The small molecule below binds the protein below.
Small molecule (SMILES): CC(=O)N[C@H]1[C@H](O[C@H]2[C@H](O)[C@@H](NC(C)=O)CO[C@@H]2CO)O[C@H](CO)[C@@H](O[C@@H]2O[C@H](CO[C@H]3O[C@H](CO[C@H]4O[C@H](CO)[C@@H](O)[C@H](O)[C@@H]4O)[C@@H](O)[C@H](O)[C@@H]3O)[C@@H](O)[C@H](O[C@H]3O[C@H](CO)[C@@H](O)[C@H](O)[C@@H]3O)[C@@H]2O)[C@@H]1O

Sequence of chain 1.K:
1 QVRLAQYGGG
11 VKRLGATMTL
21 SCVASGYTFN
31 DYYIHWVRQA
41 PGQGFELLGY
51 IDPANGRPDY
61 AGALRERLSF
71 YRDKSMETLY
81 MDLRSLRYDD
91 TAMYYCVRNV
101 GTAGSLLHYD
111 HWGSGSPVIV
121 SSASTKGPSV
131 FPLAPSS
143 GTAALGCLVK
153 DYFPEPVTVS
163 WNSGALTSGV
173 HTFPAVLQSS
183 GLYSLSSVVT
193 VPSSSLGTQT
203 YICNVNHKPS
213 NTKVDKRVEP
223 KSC

Sequence of chain 1.E:
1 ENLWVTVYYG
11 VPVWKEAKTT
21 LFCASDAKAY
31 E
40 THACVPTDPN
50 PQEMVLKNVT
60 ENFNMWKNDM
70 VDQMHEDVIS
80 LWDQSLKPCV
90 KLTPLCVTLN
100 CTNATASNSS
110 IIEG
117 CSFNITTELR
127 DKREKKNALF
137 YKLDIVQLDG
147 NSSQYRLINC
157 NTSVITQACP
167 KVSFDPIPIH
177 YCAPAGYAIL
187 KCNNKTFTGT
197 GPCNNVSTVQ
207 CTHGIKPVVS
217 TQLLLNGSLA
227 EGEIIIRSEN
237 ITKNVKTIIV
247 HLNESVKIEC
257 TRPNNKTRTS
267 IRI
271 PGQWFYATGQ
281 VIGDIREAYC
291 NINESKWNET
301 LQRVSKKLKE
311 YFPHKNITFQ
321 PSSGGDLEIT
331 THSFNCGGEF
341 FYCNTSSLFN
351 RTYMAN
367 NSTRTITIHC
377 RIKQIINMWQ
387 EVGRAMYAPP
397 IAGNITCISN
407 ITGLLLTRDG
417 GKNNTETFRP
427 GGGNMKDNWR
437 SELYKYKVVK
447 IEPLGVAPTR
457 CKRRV

Binding-site contacts:
Ligand atom O4 contacts residue ARG84 of chain 1.K at 4.0 Å.
Ligand atom O4 contacts residue ASP73 of chain 1.K at 3.8 Å.
Ligand atom O6 contacts residue TYR71 of chain 1.K at 3.5 Å.
Ligand atom C5 contacts residue TYR80 of chain 1.K at 4.0 Å (hydrophobic).
Ligand atom C8 contacts residue THR158 of chain 1.I at 4.3 Å.
Ligand atom C5 contacts residue ASN157 of chain 1.I at 3.6 Å.
Ligand atom C8 contacts residue ASN157 of chain 1.I at 3.4 Å.
Ligand atom O6 contacts residue MET76 of chain 1.K at 4.1 Å.
Ligand atom C1 contacts residue ASN157 of chain 1.I at 1.5 Å.
Ligand atom C5 contacts residue TYR71 of chain 1.K at 3.9 Å (hydrophobic).
Ligand atom N2 contacts residue ASN157 of chain 1.I at 2.3 Å (h-bond).
Ligand atom O6 contacts residue TYR71 of chain 1.K at 4.1 Å.
Ligand atom O7 contacts residue THR158 of chain 1.I at 2.8 Å (h-bond).
Ligand atom C1 contacts residue TYR80 of chain 1.K at 4.0 Å (hydrophobic).
Ligand atom C1 contacts residue ASP73 of chain 1.K at 4.1 Å.
Ligand atom O5 contacts residue ASN157 of chain 1.I at 2.3 Å (h-bond).
Ligand atom O4 contacts residue SER69 of chain 1.K at 3.2 Å.
Ligand atom O7 contacts residue SER75 of chain 1.K at 2.7 Å (h-bond).
Ligand atom C2 contacts residue ASP73 of chain 1.K at 4.3 Å.
Ligand atom O3 contacts residue ASP73 of chain 1.K at 4.1 Å.
Ligand atom O6 contacts residue PHE70 of chain 1.K at 4.1 Å.
Ligand atom C8 contacts residue SER75 of chain 1.K at 4.0 Å.
Ligand atom C6 contacts residue TYR71 of chain 1.K at 3.4 Å (hydrophobic).
Ligand atom O4 contacts residue THR19 of chain 1.K at 4.3 Å.
Ligand atom O5 contacts residue ARG152 of chain 1.I at 3.8 Å.
Ligand atom C7 contacts residue THR158 of chain 1.I at 3.5 Å.
Ligand atom O6 contacts residue ASP73 of chain 1.K at 3.5 Å (salt-bridge).
Ligand atom N2 contacts residue THR158 of chain 1.I at 4.2 Å.
Ligand atom O4 contacts residue ASP82 of chain 1.K at 4.0 Å.
Ligand atom O6 contacts residue TYR80 of chain 1.K at 4.2 Å.
Ligand atom C3 contacts residue ASN157 of chain 1.I at 3.9 Å.
Ligand atom C7 contacts residue SER75 of chain 1.K at 3.4 Å.
Ligand atom C3 contacts residue SER75 of chain 1.K at 4.0 Å.
Ligand atom O5 contacts residue ASP73 of chain 1.K at 3.6 Å (salt-bridge).
Ligand atom O7 contacts residue ASN157 of chain 1.I at 3.8 Å.
Ligand atom C2 contacts residue ASN157 of chain 1.I at 2.6 Å.
Ligand atom O4 contacts residue TYR71 of chain 1.K at 4.2 Å.
Ligand atom C7 contacts residue ASN157 of chain 1.I at 3.0 Å.
Ligand atom C1 contacts residue THR158 of chain 1.I at 3.5 Å.
Ligand atom C4 contacts residue ASN157 of chain 1.I at 4.2 Å.

Sequence of chain 1.I:
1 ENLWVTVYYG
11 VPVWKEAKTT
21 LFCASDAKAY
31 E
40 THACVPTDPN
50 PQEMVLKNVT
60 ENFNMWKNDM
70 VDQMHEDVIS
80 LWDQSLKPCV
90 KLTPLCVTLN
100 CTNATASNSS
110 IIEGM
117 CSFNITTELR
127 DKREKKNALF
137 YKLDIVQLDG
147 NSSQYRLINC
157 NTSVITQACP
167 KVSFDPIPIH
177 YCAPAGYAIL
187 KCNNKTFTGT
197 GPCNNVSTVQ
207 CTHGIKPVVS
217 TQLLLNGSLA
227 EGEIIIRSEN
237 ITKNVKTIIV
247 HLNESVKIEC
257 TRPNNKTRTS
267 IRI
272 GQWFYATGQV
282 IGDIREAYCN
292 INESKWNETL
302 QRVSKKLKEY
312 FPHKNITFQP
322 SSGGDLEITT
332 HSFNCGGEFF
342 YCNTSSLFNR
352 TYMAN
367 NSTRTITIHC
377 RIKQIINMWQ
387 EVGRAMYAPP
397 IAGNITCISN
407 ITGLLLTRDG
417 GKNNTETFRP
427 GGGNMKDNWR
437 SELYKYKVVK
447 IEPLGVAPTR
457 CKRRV